Sequence of chain 1.A:
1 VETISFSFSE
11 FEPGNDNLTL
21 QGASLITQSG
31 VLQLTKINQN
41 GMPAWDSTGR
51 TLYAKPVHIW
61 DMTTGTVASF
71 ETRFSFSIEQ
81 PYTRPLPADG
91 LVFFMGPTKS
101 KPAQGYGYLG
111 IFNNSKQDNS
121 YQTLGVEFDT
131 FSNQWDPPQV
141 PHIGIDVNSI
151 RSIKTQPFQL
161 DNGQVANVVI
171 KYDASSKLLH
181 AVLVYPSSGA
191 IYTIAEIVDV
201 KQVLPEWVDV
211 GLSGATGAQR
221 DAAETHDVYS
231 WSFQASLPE

The small molecule below binds the protein below.
Small molecule (SMILES): OC[C@H]1O[C@@H](O[C@H]2[C@H](O)[C@@H](O)[C@H](O)O[C@@H]2CO)[C@H](O)[C@@H](O)[C@H]1O

Binding-site contacts:
Ligand atom C1 contacts residue ALA218 of chain 1.A at 4.0 Å (hydrophobic).
Ligand atom O3 contacts residue TYR106 of chain 1.A at 3.7 Å.
Ligand atom C4 contacts residue ASP89 of chain 1.A at 3.4 Å.
Ligand atom O4 contacts residue TYR106 of chain 1.A at 4.0 Å.
Ligand atom O5 contacts residue ALA218 of chain 1.A at 3.7 Å.
Ligand atom O4 contacts residue GLY217 of chain 1.A at 3.2 Å.
Ligand atom O6 contacts residue ALA222 of chain 1.A at 3.5 Å.
Ligand atom C3 contacts residue PHE131 of chain 1.A at 3.5 Å (hydrophobic).
Ligand atom C2 contacts residue ALA218 of chain 1.A at 4.2 Å (hydrophobic).
Ligand atom C2 contacts residue ASN133 of chain 1.A at 4.3 Å.
Ligand atom O3 contacts residue PHE131 of chain 1.A at 4.0 Å.
Ligand atom C6 contacts residue GLY217 of chain 1.A at 4.1 Å.
Ligand atom C6 contacts residue ALA218 of chain 1.A at 4.0 Å (hydrophobic).
Ligand atom C6 contacts residue PHE131 of chain 1.A at 4.0 Å (hydrophobic).
Ligand atom C2 contacts residue GLN219 of chain 1.A at 4.1 Å.
Ligand atom O3 contacts residue GLN219 of chain 1.A at 3.3 Å (h-bond).
Ligand atom C3 contacts residue GLY107 of chain 1.A at 4.3 Å.
Ligand atom C6 contacts residue ALA88 of chain 1.A at 4.1 Å (hydrophobic).
Ligand atom O3 contacts residue GLY107 of chain 1.A at 2.9 Å (h-bond).
Ligand atom O3 contacts residue ASP89 of chain 1.A at 2.7 Å (salt-bridge).
Ligand atom C3 contacts residue GLN219 of chain 1.A at 4.3 Å.
Ligand atom O3 contacts residue ASN133 of chain 1.A at 3.2 Å (h-bond).
Ligand atom C6 contacts residue ALA222 of chain 1.A at 3.5 Å (hydrophobic).
Ligand atom O3 contacts residue ALA218 of chain 1.A at 3.7 Å.
Ligand atom O2 contacts residue ASN133 of chain 1.A at 3.5 Å (h-bond).
Ligand atom C3 contacts residue ASN133 of chain 1.A at 3.7 Å.
Ligand atom O6 contacts residue GLN219 of chain 1.A at 3.3 Å.
Ligand atom C3 contacts residue ALA218 of chain 1.A at 3.9 Å (hydrophobic).
Ligand atom O4 contacts residue ALA88 of chain 1.A at 3.9 Å.
Ligand atom C2 contacts residue TYR106 of chain 1.A at 4.2 Å (hydrophobic).
Ligand atom C4 contacts residue ALA88 of chain 1.A at 4.0 Å (hydrophobic).
Ligand atom O6 contacts residue PHE131 of chain 1.A at 4.2 Å.
Ligand atom O4 contacts residue ALA218 of chain 1.A at 3.1 Å (h-bond).
Ligand atom C3 contacts residue ASP89 of chain 1.A at 3.6 Å.
Ligand atom C5 contacts residue PHE131 of chain 1.A at 3.6 Å (hydrophobic).
Ligand atom C6 contacts residue GLN219 of chain 1.A at 4.3 Å.
Ligand atom O2 contacts residue GLN219 of chain 1.A at 3.8 Å.
Ligand atom O4 contacts residue ALA218 of chain 1.A at 3.6 Å.
Ligand atom O4 contacts residue ASP89 of chain 1.A at 2.8 Å (salt-bridge).
Ligand atom C4 contacts residue PHE131 of chain 1.A at 3.7 Å (hydrophobic).